Binding-site contacts:
Ligand atom C4 contacts residue ASN112 of chain 1.B at 4.1 Å.
Ligand atom C4 contacts residue ALA107 of chain 1.B at 3.5 Å (hydrophobic).
Ligand atom O3A contacts residue ARG232 of chain 1.B at 3.3 Å (salt-bridge).
Ligand atom O2A contacts residue TYR249 of chain 1.D at 3.4 Å (h-bond).
Ligand atom O1A contacts residue ASN112 of chain 1.B at 3.1 Å (h-bond).
Ligand atom C1 contacts residue TYR106 of chain 1.B at 3.7 Å (hydrophobic).
Ligand atom O2B contacts residue SER240 of chain 1.B at 2.5 Å (h-bond).
Ligand atom O2B contacts residue ARG238 of chain 1.B at 2.9 Å (salt-bridge).
Ligand atom PB contacts residue ARG238 of chain 1.B at 3.6 Å.
Ligand atom O2A contacts residue ASN112 of chain 1.B at 3.4 Å (h-bond).
Ligand atom PB contacts residue SER240 of chain 1.B at 3.5 Å.
Ligand atom PB contacts residue ARG232 of chain 1.B at 3.5 Å.
Ligand atom C1 contacts residue SER109 of chain 1.B at 4.1 Å.
Ligand atom O1B contacts residue ARG280 of chain 1.D at 3.2 Å.
Ligand atom O3B contacts residue ARG232 of chain 1.B at 2.9 Å (salt-bridge).
Ligand atom C2 contacts residue TYR106 of chain 1.B at 3.9 Å (hydrophobic).
Ligand atom O3A contacts residue SER240 of chain 1.B at 3.4 Å (h-bond).
Ligand atom O2A contacts residue SER109 of chain 1.B at 3.2 Å (h-bond).
Ligand atom C3 contacts residue ASN112 of chain 1.B at 4.0 Å.
Ligand atom O1 contacts residue ASN112 of chain 1.B at 3.4 Å (h-bond).
Ligand atom C3 contacts residue TYR106 of chain 1.B at 4.0 Å (hydrophobic).
Ligand atom O1B contacts residue PHE281 of chain 1.D at 3.3 Å (h-bond).
Ligand atom PB contacts residue GLY282 of chain 1.D at 4.1 Å.
Ligand atom C4 contacts residue TYR106 of chain 1.B at 3.5 Å (hydrophobic).
Ligand atom O2A contacts residue GLY282 of chain 1.D at 3.4 Å.
Ligand atom O2B contacts residue TYR249 of chain 1.D at 3.5 Å.
Ligand atom O1B contacts residue GLY282 of chain 1.D at 2.8 Å (h-bond).
Ligand atom PA contacts residue ASN112 of chain 1.B at 3.5 Å.
Ligand atom O1A contacts residue ARG115 of chain 1.B at 3.3 Å (salt-bridge).
Ligand atom PA contacts residue GLY282 of chain 1.D at 3.9 Å.
Ligand atom O3B contacts residue ARG238 of chain 1.B at 3.1 Å (salt-bridge).
Ligand atom O3B contacts residue ARG280 of chain 1.D at 3.0 Å (salt-bridge).
Ligand atom C5 contacts residue DPO1 of chain 1.N at 3.5 Å.
Ligand atom O1A contacts residue ARG280 of chain 1.D at 4.1 Å.
Ligand atom O1 contacts residue ARG115 of chain 1.B at 3.9 Å.
Ligand atom O1A contacts residue GLY282 of chain 1.D at 3.2 Å.
Ligand atom O2B contacts residue ARG232 of chain 1.B at 3.9 Å.
Ligand atom C5 contacts residue VAL62 of chain 1.B at 4.1 Å (hydrophobic).
Ligand atom C2 contacts residue ASN112 of chain 1.B at 3.4 Å.
Ligand atom C1 contacts residue ASN112 of chain 1.B at 4.0 Å.

This small molecule binds to this protein.
Small molecule (SMILES): C=C(C)CCO[P](=O)(O)OP(=O)(O)O

Sequence of chain 1.B:
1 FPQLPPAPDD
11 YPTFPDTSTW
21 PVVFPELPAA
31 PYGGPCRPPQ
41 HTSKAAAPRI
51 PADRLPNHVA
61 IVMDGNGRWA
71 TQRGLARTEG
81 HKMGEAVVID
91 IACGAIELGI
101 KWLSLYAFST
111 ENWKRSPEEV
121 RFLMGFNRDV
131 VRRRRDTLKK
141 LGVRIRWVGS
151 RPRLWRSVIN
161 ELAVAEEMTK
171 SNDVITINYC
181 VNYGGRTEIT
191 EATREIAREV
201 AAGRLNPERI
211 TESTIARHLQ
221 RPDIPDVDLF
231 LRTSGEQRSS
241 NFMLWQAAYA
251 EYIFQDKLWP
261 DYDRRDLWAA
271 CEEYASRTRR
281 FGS

Sequence of chain 1.D:
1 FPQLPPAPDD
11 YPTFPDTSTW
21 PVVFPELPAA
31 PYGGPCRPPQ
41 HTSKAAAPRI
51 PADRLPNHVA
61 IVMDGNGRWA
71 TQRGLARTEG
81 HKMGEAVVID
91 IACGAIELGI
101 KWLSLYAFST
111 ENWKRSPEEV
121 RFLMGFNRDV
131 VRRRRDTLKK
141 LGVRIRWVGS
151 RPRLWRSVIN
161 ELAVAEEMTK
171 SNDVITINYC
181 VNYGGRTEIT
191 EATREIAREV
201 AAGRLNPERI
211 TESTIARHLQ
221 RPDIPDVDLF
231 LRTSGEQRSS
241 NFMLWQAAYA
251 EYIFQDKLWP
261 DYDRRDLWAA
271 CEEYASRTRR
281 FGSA